Binding-site contacts:
Ligand atom CG contacts residue ARG35 of chain 55.A at 3.1 Å.
Ligand atom CE contacts residue VAL37 of chain 55.A at 3.7 Å (hydrophobic).
Ligand atom CA contacts residue ARG6 of chain 55.A at 3.7 Å.
Ligand atom CD2 contacts residue GLU20 of chain 55.A at 3.6 Å.
Ligand atom CD1 contacts residue LEU27 of chain 55.A at 3.6 Å (hydrophobic).
Ligand atom CA contacts residue ARG35 of chain 55.A at 3.8 Å.
Ligand atom N contacts residue ASP229 of chain 55.A at 3.2 Å (salt-bridge).
Ligand atom CB contacts residue SER24 of chain 55.A at 3.8 Å.
Ligand atom CD1 contacts residue LEU27 of chain 55.A at 3.8 Å (hydrophobic).
Ligand atom CD1 contacts residue ILE230 of chain 55.A at 3.5 Å (hydrophobic).
Ligand atom CE contacts residue ARG35 of chain 55.A at 3.8 Å.
Ligand atom CB contacts residue ARG35 of chain 55.A at 3.4 Å.
Ligand atom C contacts residue ARG34 of chain 55.A at 3.7 Å.
Ligand atom O contacts residue ARG34 of chain 55.A at 2.8 Å (salt-bridge).
Ligand atom CG2 contacts residue LEU31 of chain 55.A at 3.8 Å (hydrophobic).
Ligand atom C contacts residue SER231 of chain 55.A at 3.8 Å.
Ligand atom O contacts residue ASN2 of chain 55.A at 3.8 Å.
Ligand atom CB contacts residue VAL39 of chain 55.A at 3.8 Å (hydrophobic).
Ligand atom OG contacts residue ARG34 of chain 55.A at 3.7 Å.
Ligand atom N contacts residue ILE230 of chain 55.A at 3.1 Å (h-bond).
Ligand atom CD1 contacts residue LYS28 of chain 55.A at 3.4 Å.
Ligand atom CA contacts residue ASP229 of chain 55.A at 3.8 Å.
Ligand atom C contacts residue ASP229 of chain 55.A at 3.8 Å.
Ligand atom O contacts residue ILE232 of chain 55.A at 3.6 Å (h-bond).
Ligand atom OG contacts residue ASP229 of chain 55.A at 3.6 Å.
Ligand atom CD1 contacts residue LEU31 of chain 55.A at 3.6 Å (hydrophobic).
Ligand atom N contacts residue ARG34 of chain 55.A at 3.4 Å (salt-bridge).
Ligand atom CB contacts residue ILE230 of chain 55.A at 3.6 Å (hydrophobic).
Ligand atom CG contacts residue ILE230 of chain 55.A at 3.6 Å (hydrophobic).
Ligand atom O contacts residue SER231 of chain 55.A at 3.2 Å.
Ligand atom CD2 contacts residue SER24 of chain 55.A at 3.5 Å.
Ligand atom N contacts residue ARG34 of chain 55.A at 3.7 Å.
Ligand atom N contacts residue ARG34 of chain 55.A at 3.9 Å.
Ligand atom CE contacts residue VAL36 of chain 55.A at 3.7 Å (hydrophobic).
Ligand atom O contacts residue LEU4 of chain 55.A at 3.7 Å.
Ligand atom CA contacts residue ASP229 of chain 55.A at 3.6 Å.
Ligand atom NZ contacts residue THR217 of chain 55.A at 3.8 Å.
Ligand atom O contacts residue ARG6 of chain 55.A at 3.4 Å (salt-bridge).
Ligand atom CA contacts residue SER231 of chain 55.A at 3.6 Å.
Ligand atom N contacts residue ASP229 of chain 55.A at 2.8 Å (salt-bridge).

Sequence of chain 55.A:
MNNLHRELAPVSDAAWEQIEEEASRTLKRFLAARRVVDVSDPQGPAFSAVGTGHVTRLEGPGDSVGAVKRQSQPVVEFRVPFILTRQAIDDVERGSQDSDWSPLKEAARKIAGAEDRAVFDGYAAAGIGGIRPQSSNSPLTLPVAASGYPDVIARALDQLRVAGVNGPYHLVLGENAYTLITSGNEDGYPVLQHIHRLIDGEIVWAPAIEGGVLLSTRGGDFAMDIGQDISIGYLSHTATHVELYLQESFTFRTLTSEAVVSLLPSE

This small molecule binds to this protein.
Small molecule (SMILES): CC[C@H](C)[C@H](NC(=O)[C@H](CC(N)=O)NC(=O)[C@H](CC(C)C)NC(=O)[C@H](CO)NC(=O)CNC(=O)[C@@H](N)CO)C(=O)NCC(=O)N[C@@H](CO)C(=O)N[C@@H](CC(C)C)C(=O)N[C@H](C=O)CCCCN